The protein below binds the small molecule below.
Small molecule (SMILES): C[C@H](N)C(=O)NCC(=O)N[C@@H](C)C(=O)N[C@@H](CCCCN)C(=O)N[C@@H](CCCCN)C(=O)N[C@@H](C)C=O

Sequence of chain 1.B:
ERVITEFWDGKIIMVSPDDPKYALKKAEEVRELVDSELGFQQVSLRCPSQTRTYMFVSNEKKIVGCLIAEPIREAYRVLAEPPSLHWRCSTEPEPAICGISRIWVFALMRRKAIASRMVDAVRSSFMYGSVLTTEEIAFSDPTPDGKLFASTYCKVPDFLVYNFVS

Binding-site contacts:
Ligand atom CA contacts residue ASP158 of chain 1.B at 4.0 Å.
Ligand atom CE contacts residue 8HB1 of chain 1.F at 2.6 Å.
Ligand atom C contacts residue ASN180 of chain 1.B at 3.9 Å.
Ligand atom O contacts residue VAL182 of chain 1.B at 3.0 Å (h-bond).
Ligand atom CB contacts residue ASN180 of chain 1.B at 3.2 Å.
Ligand atom N contacts residue ASP158 of chain 1.B at 3.2 Å (salt-bridge).
Ligand atom CA contacts residue PHE181 of chain 1.B at 4.0 Å (hydrophobic).
Ligand atom CE contacts residue ARG119 of chain 1.B at 4.4 Å.
Ligand atom NZ contacts residue THR160 of chain 1.B at 4.0 Å.
Ligand atom CD contacts residue 8HB1 of chain 1.F at 3.8 Å.
Ligand atom NZ contacts residue TRP104 of chain 1.B at 3.9 Å.
Ligand atom CE contacts residue ASP158 of chain 1.B at 3.4 Å.
Ligand atom CA contacts residue ASN180 of chain 1.B at 3.7 Å.
Ligand atom N contacts residue ASP158 of chain 1.B at 2.9 Å (salt-bridge).
Ligand atom CA contacts residue ASP158 of chain 1.B at 3.1 Å.
Ligand atom CE contacts residue PRO159 of chain 1.B at 3.7 Å (hydrophobic).
Ligand atom CE contacts residue LEU43 of chain 1.B at 4.3 Å (hydrophobic).
Ligand atom CG contacts residue ASP158 of chain 1.B at 3.5 Å.
Ligand atom C contacts residue ASP158 of chain 1.B at 3.2 Å.
Ligand atom O contacts residue PHE181 of chain 1.B at 3.8 Å.
Ligand atom C contacts residue ASP158 of chain 1.B at 3.4 Å.
Ligand atom NZ contacts residue PRO159 of chain 1.B at 2.6 Å (h-bond).
Ligand atom CA contacts residue ASN180 of chain 1.B at 4.0 Å.
Ligand atom CA contacts residue PHE45 of chain 1.B at 4.0 Å (hydrophobic).
Ligand atom O contacts residue ASP158 of chain 1.B at 3.8 Å.
Ligand atom N contacts residue ASN180 of chain 1.B at 3.0 Å (h-bond).
Ligand atom NZ contacts residue ASP158 of chain 1.B at 2.8 Å (salt-bridge).
Ligand atom N contacts residue VAL182 of chain 1.B at 3.7 Å.
Ligand atom CA contacts residue ASP158 of chain 1.B at 3.5 Å.
Ligand atom O contacts residue PHE45 of chain 1.B at 4.4 Å.
Ligand atom NZ contacts residue 8HB1 of chain 1.F at 1.5 Å.
Ligand atom CB contacts residue ASP158 of chain 1.B at 3.5 Å.
Ligand atom CA contacts residue VAL182 of chain 1.B at 4.3 Å (hydrophobic).
Ligand atom CB contacts residue PHE45 of chain 1.B at 3.3 Å (hydrophobic).
Ligand atom C contacts residue VAL182 of chain 1.B at 4.2 Å (hydrophobic).
Ligand atom CD contacts residue ASP158 of chain 1.B at 3.3 Å.
Ligand atom N contacts residue ASP158 of chain 1.B at 4.0 Å.
Ligand atom O contacts residue ASP158 of chain 1.B at 4.2 Å.
Ligand atom NZ contacts residue SER157 of chain 1.B at 3.4 Å (h-bond).
Ligand atom C contacts residue ASP158 of chain 1.B at 3.7 Å.